Binding-site contacts:
Ligand atom O4 contacts residue BMA1 of chain 6.P at 4.0 Å.
Ligand atom O5 contacts residue NAG1 of chain 6.N at 2.5 Å (h-bond).
Ligand atom C5 contacts residue NAG1 of chain 6.N at 3.8 Å.
Ligand atom O2 contacts residue BMA1 of chain 6.P at 3.0 Å (h-bond).
Ligand atom C1 contacts residue NAG1 of chain 6.N at 1.7 Å.
Ligand atom C2 contacts residue BMA1 of chain 6.P at 3.2 Å.
Ligand atom C2 contacts residue NAG1 of chain 6.N at 2.9 Å.
Ligand atom O2 contacts residue NAG1 of chain 6.N at 3.4 Å (h-bond).
Ligand atom C3 contacts residue NAG1 of chain 6.N at 4.1 Å.
Ligand atom C3 contacts residue BMA1 of chain 6.P at 2.5 Å.
Ligand atom O6 contacts residue NAG1 of chain 6.N at 4.5 Å.
Ligand atom C2 contacts residue HIS2 of chain 6.B at 4.5 Å.
Ligand atom O3 contacts residue BMA1 of chain 6.P at 1.1 Å.
Ligand atom C4 contacts residue BMA1 of chain 6.P at 3.6 Å.
Ligand atom O2 contacts residue HIS2 of chain 6.B at 3.4 Å (h-bond).

This protein binds this small molecule.
Small molecule (SMILES): OC[C@H]1O[C@@H](O)[C@@H](O)[C@@H](O)[C@@H]1O

Sequence of chain 6.B:
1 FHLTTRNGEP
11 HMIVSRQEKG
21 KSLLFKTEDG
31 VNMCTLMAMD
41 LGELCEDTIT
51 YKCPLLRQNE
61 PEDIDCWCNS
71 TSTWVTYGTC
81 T